This small molecule binds to this protein.
Small molecule (SMILES): CC(=O)N[C@@H]1[C@@H](O)[C@H](O)[C@@H](CO)O[C@H]1O

Binding-site contacts:
Ligand atom N2 contacts residue VAL302 of chain 1.A at 3.4 Å (h-bond).
Ligand atom C2 contacts residue ASN290 of chain 1.A at 2.3 Å.
Ligand atom C3 contacts residue VAL302 of chain 1.A at 4.0 Å (hydrophobic).
Ligand atom C7 contacts residue VAL302 of chain 1.A at 4.3 Å (hydrophobic).
Ligand atom C8 contacts residue ASN50 of chain 1.A at 3.6 Å.
Ligand atom C3 contacts residue ASN290 of chain 1.A at 3.7 Å.
Ligand atom C1 contacts residue ASN303 of chain 1.A at 3.9 Å.
Ligand atom O5 contacts residue ASN303 of chain 1.A at 3.7 Å.
Ligand atom O6 contacts residue ASN303 of chain 1.A at 3.6 Å.
Ligand atom C5 contacts residue ASN303 of chain 1.A at 4.0 Å.
Ligand atom O5 contacts residue VAL302 of chain 1.A at 4.4 Å.
Ligand atom C6 contacts residue ASN303 of chain 1.A at 4.4 Å.
Ligand atom C5 contacts residue ASN290 of chain 1.A at 3.7 Å.
Ligand atom C7 contacts residue ASN290 of chain 1.A at 3.1 Å.
Ligand atom C4 contacts residue ASN290 of chain 1.A at 4.1 Å.
Ligand atom O6 contacts residue GLU403 of chain 1.A at 3.5 Å (salt-bridge).
Ligand atom O5 contacts residue ASN290 of chain 1.A at 2.4 Å (h-bond).
Ligand atom N2 contacts residue ASN290 of chain 1.A at 2.7 Å (h-bond).
Ligand atom C8 contacts residue VAL302 of chain 1.A at 4.0 Å (hydrophobic).
Ligand atom C1 contacts residue VAL302 of chain 1.A at 3.4 Å (hydrophobic).
Ligand atom C8 contacts residue SER51 of chain 1.A at 4.5 Å.
Ligand atom C2 contacts residue VAL302 of chain 1.A at 3.8 Å (hydrophobic).
Ligand atom C1 contacts residue ASN290 of chain 1.A at 1.4 Å.
Ligand atom C8 contacts residue ASN290 of chain 1.A at 4.3 Å.
Ligand atom O7 contacts residue ASN290 of chain 1.A at 3.1 Å (h-bond).

Sequence of chain 1.A:
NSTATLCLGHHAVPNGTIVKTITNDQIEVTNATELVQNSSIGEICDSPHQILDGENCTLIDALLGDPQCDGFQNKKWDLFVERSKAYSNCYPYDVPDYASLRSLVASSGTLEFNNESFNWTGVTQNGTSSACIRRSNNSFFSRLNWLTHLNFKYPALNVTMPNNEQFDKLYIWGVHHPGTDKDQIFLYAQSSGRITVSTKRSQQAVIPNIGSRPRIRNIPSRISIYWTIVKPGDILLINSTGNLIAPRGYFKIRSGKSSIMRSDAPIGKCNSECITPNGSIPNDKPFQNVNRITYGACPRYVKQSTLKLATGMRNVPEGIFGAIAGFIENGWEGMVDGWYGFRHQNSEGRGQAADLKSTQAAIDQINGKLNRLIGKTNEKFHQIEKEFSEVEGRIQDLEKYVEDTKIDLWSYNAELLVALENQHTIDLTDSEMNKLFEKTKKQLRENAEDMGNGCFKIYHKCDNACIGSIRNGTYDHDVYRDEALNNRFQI